A small-molecule ligand and the protein it binds are described below.
Small molecule (SMILES): CC(=O)N[C@H]1[C@H](O[C@H]2[C@H](O)[C@@H](NC(C)=O)CO[C@@H]2CO[C@@H]2O[C@@H](C)[C@@H](O)[C@@H](O)[C@@H]2O)O[C@H](CO)[C@@H](O)[C@@H]1O

Sequence of chain 1.A:
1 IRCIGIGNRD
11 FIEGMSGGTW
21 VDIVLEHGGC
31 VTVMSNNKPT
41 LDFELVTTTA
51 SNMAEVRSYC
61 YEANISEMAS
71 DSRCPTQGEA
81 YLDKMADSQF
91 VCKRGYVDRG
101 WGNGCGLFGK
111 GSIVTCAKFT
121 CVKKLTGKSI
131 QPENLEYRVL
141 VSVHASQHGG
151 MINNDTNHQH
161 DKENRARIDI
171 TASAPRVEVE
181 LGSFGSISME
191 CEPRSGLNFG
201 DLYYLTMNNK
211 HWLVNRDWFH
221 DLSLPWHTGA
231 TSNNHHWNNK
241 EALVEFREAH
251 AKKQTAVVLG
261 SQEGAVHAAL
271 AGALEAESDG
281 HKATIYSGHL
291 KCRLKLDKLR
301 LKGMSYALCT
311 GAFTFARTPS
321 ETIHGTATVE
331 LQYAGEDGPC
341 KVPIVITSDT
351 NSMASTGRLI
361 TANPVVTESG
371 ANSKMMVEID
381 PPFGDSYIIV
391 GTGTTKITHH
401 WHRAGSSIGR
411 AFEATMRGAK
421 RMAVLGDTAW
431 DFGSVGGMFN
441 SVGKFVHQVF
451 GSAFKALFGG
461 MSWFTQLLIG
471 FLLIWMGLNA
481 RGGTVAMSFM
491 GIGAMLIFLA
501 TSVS

Binding-site contacts:
Ligand atom C1 contacts residue THR156 of chain 1.A at 4.3 Å.
Ligand atom C6 contacts residue THR156 of chain 1.A at 3.7 Å.
Ligand atom C1 contacts residue MET151 of chain 1.A at 4.1 Å (hydrophobic).
Ligand atom N2 contacts residue ASN154 of chain 1.A at 2.9 Å (h-bond).
Ligand atom O5 contacts residue ASN154 of chain 1.A at 2.3 Å (h-bond).
Ligand atom C6 contacts residue MET151 of chain 1.A at 4.5 Å (hydrophobic).
Ligand atom O7 contacts residue THR156 of chain 1.A at 4.5 Å.
Ligand atom O5 contacts residue ASN157 of chain 1.A at 4.3 Å.
Ligand atom C8 contacts residue GLY150 of chain 1.A at 3.8 Å.
Ligand atom C6 contacts residue ASP161 of chain 1.A at 3.6 Å.
Ligand atom C3 contacts residue ASN154 of chain 1.A at 3.8 Å.
Ligand atom C1 contacts residue ASN154 of chain 1.A at 1.4 Å.
Ligand atom C1 contacts residue GLY150 of chain 1.A at 3.9 Å.
Ligand atom O6 contacts residue MET151 of chain 1.A at 4.2 Å.
Ligand atom C5 contacts residue THR156 of chain 1.A at 3.9 Å.
Ligand atom C6 contacts residue ASN157 of chain 1.A at 3.5 Å.
Ligand atom C2 contacts residue ASN154 of chain 1.A at 2.4 Å.
Ligand atom O5 contacts residue THR156 of chain 1.A at 4.0 Å.
Ligand atom O5 contacts residue THR156 of chain 1.A at 4.0 Å.
Ligand atom O5 contacts residue MET151 of chain 1.A at 3.9 Å.
Ligand atom C7 contacts residue GLY150 of chain 1.A at 3.1 Å.
Ligand atom C4 contacts residue MET151 of chain 1.A at 3.9 Å (hydrophobic).
Ligand atom C8 contacts residue THR156 of chain 1.A at 4.5 Å.
Ligand atom N2 contacts residue GLY150 of chain 1.A at 3.5 Å (h-bond).
Ligand atom C8 contacts residue ASN157 of chain 1.A at 3.9 Å.
Ligand atom C2 contacts residue MET151 of chain 1.A at 4.2 Å (hydrophobic).
Ligand atom C3 contacts residue MET151 of chain 1.A at 4.0 Å (hydrophobic).
Ligand atom C7 contacts residue ASN154 of chain 1.A at 3.7 Å.
Ligand atom C4 contacts residue ASN154 of chain 1.A at 4.2 Å.
Ligand atom C6 contacts residue THR156 of chain 1.A at 4.0 Å.
Ligand atom C5 contacts residue MET151 of chain 1.A at 3.8 Å (hydrophobic).
Ligand atom O7 contacts residue HIS148 of chain 1.A at 3.6 Å (h-bond).
Ligand atom O6 contacts residue THR156 of chain 1.A at 4.5 Å.
Ligand atom C5 contacts residue ASN154 of chain 1.A at 3.6 Å.
Ligand atom C5 contacts residue THR156 of chain 1.A at 4.2 Å.
Ligand atom O7 contacts residue GLY150 of chain 1.A at 2.9 Å (h-bond).
Ligand atom C2 contacts residue GLY150 of chain 1.A at 3.8 Å.
Ligand atom O7 contacts residue ASN154 of chain 1.A at 4.0 Å.